Binding-site contacts:
Ligand atom C1 contacts residue ILE471 of chain 2.A at 3.7 Å (hydrophobic).
Ligand atom C9 contacts residue GLN637 of chain 2.A at 3.7 Å.
Ligand atom C13 contacts residue CYS470 of chain 2.A at 3.6 Å (hydrophobic).
Ligand atom N2 contacts residue LEU262 of chain 2.A at 3.8 Å.
Ligand atom C8 contacts residue TYR634 of chain 2.A at 3.8 Å (hydrophobic).
Ligand atom C13 contacts residue LEU262 of chain 2.A at 3.8 Å (hydrophobic).
Ligand atom C16 contacts residue LEU263 of chain 2.A at 3.9 Å (hydrophobic).
Ligand atom C2 contacts residue SER456 of chain 2.A at 3.3 Å.
Ligand atom C1 contacts residue ARG238 of chain 2.A at 3.8 Å.
Ligand atom C12 contacts residue LEU262 of chain 2.A at 3.5 Å (hydrophobic).
Ligand atom O2 contacts residue ILE455 of chain 2.A at 3.8 Å.
Ligand atom C8 contacts residue GLN637 of chain 2.A at 3.7 Å.
Ligand atom O1 contacts residue LEU262 of chain 2.A at 2.4 Å (h-bond).
Ligand atom C10 contacts residue TYR634 of chain 2.A at 3.6 Å (hydrophobic).
Ligand atom C6 contacts residue TYR261 of chain 2.A at 3.5 Å (hydrophobic).
Ligand atom N2 contacts residue TYR634 of chain 2.A at 3.6 Å.
Ligand atom C2 contacts residue GLY240 of chain 2.A at 3.7 Å.
Ligand atom C7 contacts residue TYR261 of chain 2.A at 3.5 Å (hydrophobic).
Ligand atom C17 contacts residue LEU262 of chain 2.A at 3.5 Å (hydrophobic).
Ligand atom C14 contacts residue LEU262 of chain 2.A at 3.7 Å (hydrophobic).
Ligand atom C6 contacts residue THR474 of chain 2.A at 3.7 Å.
Ligand atom C16 contacts residue GLU467 of chain 2.A at 3.6 Å.
Ligand atom C9 contacts residue TYR634 of chain 2.A at 3.2 Å (hydrophobic).
Ligand atom C1 contacts residue LEU262 of chain 2.A at 3.1 Å (hydrophobic).
Ligand atom C8 contacts residue LEU638 of chain 2.A at 3.8 Å (hydrophobic).
Ligand atom O1 contacts residue PHE239 of chain 2.A at 3.6 Å.
Ligand atom N1 contacts residue LEU262 of chain 2.A at 3.0 Å (h-bond).
Ligand atom C10 contacts residue TYR261 of chain 2.A at 3.6 Å (hydrophobic).
Ligand atom C5 contacts residue TYR261 of chain 2.A at 3.4 Å (hydrophobic).
Ligand atom C14 contacts residue CYS470 of chain 2.A at 3.7 Å (hydrophobic).
Ligand atom C2 contacts residue LEU262 of chain 2.A at 3.6 Å (hydrophobic).
Ligand atom O1 contacts residue GLY240 of chain 2.A at 2.9 Å (h-bond).
Ligand atom C11 contacts residue LEU262 of chain 2.A at 3.3 Å (hydrophobic).
Ligand atom O2 contacts residue SER456 of chain 2.A at 3.5 Å (h-bond).
Ligand atom C3 contacts residue LEU262 of chain 2.A at 3.3 Å (hydrophobic).
Ligand atom C2 contacts residue ILE471 of chain 2.A at 3.9 Å (hydrophobic).
Ligand atom C3 contacts residue GLY240 of chain 2.A at 3.5 Å.
Ligand atom O2 contacts residue GLY240 of chain 2.A at 3.4 Å.
Ligand atom O1 contacts residue TYR261 of chain 2.A at 3.2 Å.
Ligand atom C4 contacts residue GLY240 of chain 2.A at 3.7 Å.

This small molecule binds to this protein.
Small molecule (SMILES): O=C1c2ccccc2N=C2N(c3ccccc3)CC[C@@]12O

Sequence of chain 2.A:
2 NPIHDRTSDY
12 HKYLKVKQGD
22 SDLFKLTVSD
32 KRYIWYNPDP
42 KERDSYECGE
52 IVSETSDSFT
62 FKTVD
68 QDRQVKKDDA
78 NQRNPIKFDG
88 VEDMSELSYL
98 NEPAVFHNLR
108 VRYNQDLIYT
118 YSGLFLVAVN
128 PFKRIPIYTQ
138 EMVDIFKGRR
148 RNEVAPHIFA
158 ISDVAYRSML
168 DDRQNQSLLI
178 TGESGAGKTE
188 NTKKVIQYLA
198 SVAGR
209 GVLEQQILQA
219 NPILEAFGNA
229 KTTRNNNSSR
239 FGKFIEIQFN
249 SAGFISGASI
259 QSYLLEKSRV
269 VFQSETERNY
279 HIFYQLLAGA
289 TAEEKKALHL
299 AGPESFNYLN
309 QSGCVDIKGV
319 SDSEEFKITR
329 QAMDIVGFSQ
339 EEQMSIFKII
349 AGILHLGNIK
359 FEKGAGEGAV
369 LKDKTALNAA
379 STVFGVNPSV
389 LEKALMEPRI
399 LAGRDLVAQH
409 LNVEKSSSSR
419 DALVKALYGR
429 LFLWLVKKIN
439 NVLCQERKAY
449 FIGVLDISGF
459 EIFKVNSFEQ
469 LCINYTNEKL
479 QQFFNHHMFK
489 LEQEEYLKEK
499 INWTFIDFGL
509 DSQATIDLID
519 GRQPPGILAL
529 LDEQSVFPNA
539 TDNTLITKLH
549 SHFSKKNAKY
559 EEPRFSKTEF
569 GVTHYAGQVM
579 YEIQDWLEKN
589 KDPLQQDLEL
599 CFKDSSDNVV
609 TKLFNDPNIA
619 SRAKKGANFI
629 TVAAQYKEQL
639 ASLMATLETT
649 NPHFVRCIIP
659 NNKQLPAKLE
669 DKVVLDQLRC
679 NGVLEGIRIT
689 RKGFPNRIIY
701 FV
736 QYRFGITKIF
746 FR